This small molecule binds to this protein.
Small molecule (SMILES): CC(=O)N1CCC(C(=O)Nc2ccccc2O)CC1

Binding-site contacts:
Ligand atom O contacts residue ASN142 of chain 1.A at 3.2 Å (h-bond).
Ligand atom C12 contacts residue GLY143 of chain 1.A at 3.6 Å.
Ligand atom O2 contacts residue LEU27 of chain 1.A at 4.4 Å.
Ligand atom O1 contacts residue ASN142 of chain 1.A at 4.0 Å.
Ligand atom C13 contacts residue LEU141 of chain 1.A at 4.5 Å (hydrophobic).
Ligand atom C9 contacts residue LEU27 of chain 1.A at 4.5 Å (hydrophobic).
Ligand atom C3 contacts residue GLN189 of chain 1.A at 4.0 Å.
Ligand atom C13 contacts residue SER144 of chain 1.A at 4.3 Å.
Ligand atom O2 contacts residue SER144 of chain 1.A at 2.9 Å (h-bond).
Ligand atom O2 contacts residue CYS145 of chain 1.A at 2.8 Å (h-bond).
Ligand atom C12 contacts residue CYS145 of chain 1.A at 2.8 Å (hydrophobic).
Ligand atom C9 contacts residue GLY143 of chain 1.A at 4.0 Å.
Ligand atom C2 contacts residue SER46 of chain 1.A at 4.4 Å.
Ligand atom C8 contacts residue GLY143 of chain 1.A at 4.2 Å.
Ligand atom C9 contacts residue THR25 of chain 1.A at 4.4 Å.
Ligand atom C12 contacts residue SER144 of chain 1.A at 4.0 Å.
Ligand atom C8 contacts residue ASN142 of chain 1.A at 4.4 Å.
Ligand atom C12 contacts residue ASN142 of chain 1.A at 4.4 Å.
Ligand atom C2 contacts residue GLN189 of chain 1.A at 4.1 Å.
Ligand atom O2 contacts residue GLY143 of chain 1.A at 2.7 Å (h-bond).
Ligand atom C13 contacts residue CYS145 of chain 1.A at 1.8 Å (hydrophobic).
Ligand atom C6 contacts residue ASN142 of chain 1.A at 4.2 Å.
Ligand atom N1 contacts residue CYS145 of chain 1.A at 3.4 Å (h-bond).
Ligand atom C13 contacts residue HIS163 of chain 1.A at 4.3 Å.
Ligand atom C11 contacts residue ASN142 of chain 1.A at 4.0 Å.
Ligand atom C3 contacts residue SER46 of chain 1.A at 3.2 Å.
Ligand atom C13 contacts residue HIS164 of chain 1.A at 4.3 Å.
Ligand atom O2 contacts residue ASN142 of chain 1.A at 3.8 Å.
Ligand atom C4 contacts residue SER46 of chain 1.A at 3.5 Å.
Ligand atom C10 contacts residue CYS145 of chain 1.A at 3.6 Å (hydrophobic).
Ligand atom O2 contacts residue LEU141 of chain 1.A at 4.1 Å.
Ligand atom C10 contacts residue HIS41 of chain 1.A at 3.6 Å.
Ligand atom C7 contacts residue ASN142 of chain 1.A at 4.4 Å.
Ligand atom N1 contacts residue GLY143 of chain 1.A at 4.1 Å.
Ligand atom N1 contacts residue HIS41 of chain 1.A at 4.0 Å.
Ligand atom C9 contacts residue THR26 of chain 1.A at 4.3 Å.

Sequence of chain 1.A:
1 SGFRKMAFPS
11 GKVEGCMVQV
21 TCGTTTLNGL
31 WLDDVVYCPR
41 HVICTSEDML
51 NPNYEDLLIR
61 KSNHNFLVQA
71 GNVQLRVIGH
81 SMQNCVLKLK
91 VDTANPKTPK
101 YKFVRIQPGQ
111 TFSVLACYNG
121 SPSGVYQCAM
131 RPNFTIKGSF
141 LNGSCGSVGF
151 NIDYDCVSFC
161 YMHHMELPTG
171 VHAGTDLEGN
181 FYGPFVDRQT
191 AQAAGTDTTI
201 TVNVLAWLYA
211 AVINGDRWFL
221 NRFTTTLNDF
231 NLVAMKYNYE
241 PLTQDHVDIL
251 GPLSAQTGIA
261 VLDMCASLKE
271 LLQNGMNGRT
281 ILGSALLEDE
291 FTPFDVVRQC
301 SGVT